Binding-site contacts:
Ligand atom C2 contacts residue ASN23 of chain 3.A at 2.3 Å.
Ligand atom O6 contacts residue THR25 of chain 3.A at 4.2 Å.
Ligand atom C5 contacts residue THR15 of chain 3.A at 4.5 Å.
Ligand atom C1 contacts residue ASN23 of chain 3.A at 1.4 Å.
Ligand atom C8 contacts residue ASN23 of chain 3.A at 4.5 Å.
Ligand atom O7 contacts residue ASN23 of chain 3.A at 2.7 Å (h-bond).
Ligand atom O5 contacts residue ASN23 of chain 3.A at 2.3 Å (h-bond).
Ligand atom C3 contacts residue ASN23 of chain 3.A at 3.7 Å.
Ligand atom C6 contacts residue THR15 of chain 3.A at 4.3 Å.
Ligand atom C8 contacts residue THR13 of chain 3.A at 3.8 Å.
Ligand atom C5 contacts residue ASN23 of chain 3.A at 3.5 Å.
Ligand atom O5 contacts residue THR15 of chain 3.A at 4.1 Å.
Ligand atom N2 contacts residue ASN23 of chain 3.A at 2.8 Å (h-bond).
Ligand atom C7 contacts residue ASN23 of chain 3.A at 3.1 Å.
Ligand atom C6 contacts residue THR25 of chain 3.A at 4.4 Å.
Ligand atom C4 contacts residue ASN23 of chain 3.A at 4.1 Å.

The small molecule below binds the protein below.
Small molecule (SMILES): CC(=O)N[C@H]1[C@H](O[C@H]2[C@H](O)[C@@H](NC(C)=O)CO[C@@H]2CO)O[C@H](CO)[C@@H](O)[C@@H]1O

Sequence of chain 3.A:
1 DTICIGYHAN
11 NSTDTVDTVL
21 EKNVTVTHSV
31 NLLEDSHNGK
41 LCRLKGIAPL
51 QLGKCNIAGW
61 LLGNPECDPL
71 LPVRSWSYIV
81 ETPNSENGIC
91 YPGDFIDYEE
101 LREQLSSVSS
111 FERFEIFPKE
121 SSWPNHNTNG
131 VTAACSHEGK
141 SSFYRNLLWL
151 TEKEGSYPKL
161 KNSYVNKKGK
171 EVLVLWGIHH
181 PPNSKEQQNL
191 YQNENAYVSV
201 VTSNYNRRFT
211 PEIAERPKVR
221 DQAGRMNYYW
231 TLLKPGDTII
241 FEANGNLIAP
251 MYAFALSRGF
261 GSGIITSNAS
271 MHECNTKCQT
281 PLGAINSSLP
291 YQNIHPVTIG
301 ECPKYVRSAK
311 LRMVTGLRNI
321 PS